Sequence of chain 51.D:
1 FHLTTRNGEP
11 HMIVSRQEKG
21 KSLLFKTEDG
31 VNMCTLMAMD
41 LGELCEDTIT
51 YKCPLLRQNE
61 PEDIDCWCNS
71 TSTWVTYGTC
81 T

This small molecule binds to this protein.
Small molecule (SMILES): CC(=O)N[C@@H]1[C@@H](O)[C@H](O)[C@@H](CO)O[C@H]1O

Binding-site contacts:
Ligand atom N2 contacts residue VAL31 of chain 51.D at 4.0 Å.
Ligand atom C8 contacts residue SER70 of chain 51.D at 3.7 Å.
Ligand atom O1 contacts residue SER70 of chain 51.D at 4.2 Å.
Ligand atom C6 contacts residue MET33 of chain 51.D at 3.5 Å (hydrophobic).
Ligand atom C8 contacts residue ARG57 of chain 51.D at 4.2 Å.
Ligand atom C6 contacts residue NAG1 of chain 51.X at 4.3 Å.
Ligand atom C1 contacts residue VAL31 of chain 51.D at 4.3 Å (hydrophobic).
Ligand atom O4 contacts residue VAL31 of chain 51.D at 3.3 Å.
Ligand atom O1 contacts residue VAL31 of chain 51.D at 3.4 Å (h-bond).
Ligand atom O4 contacts residue NAG1 of chain 51.X at 3.0 Å.
Ligand atom O1 contacts residue ASN69 of chain 51.D at 2.1 Å (h-bond).
Ligand atom C8 contacts residue ASN69 of chain 51.D at 3.4 Å.
Ligand atom O3 contacts residue VAL31 of chain 51.D at 3.6 Å.
Ligand atom C5 contacts residue ASN69 of chain 51.D at 3.7 Å.
Ligand atom C3 contacts residue VAL31 of chain 51.D at 3.0 Å (hydrophobic).
Ligand atom C6 contacts residue ASN69 of chain 51.D at 4.4 Å.
Ligand atom O3 contacts residue NAG1 of chain 51.X at 2.6 Å (h-bond).
Ligand atom C2 contacts residue VAL31 of chain 51.D at 4.0 Å (hydrophobic).
Ligand atom C6 contacts residue LEU24 of chain 51.D at 4.5 Å (hydrophobic).
Ligand atom O1 contacts residue MET33 of chain 51.D at 3.9 Å.
Ligand atom C5 contacts residue VAL31 of chain 51.D at 4.2 Å (hydrophobic).
Ligand atom O5 contacts residue ASN69 of chain 51.D at 2.8 Å (h-bond).
Ligand atom C1 contacts residue ASN69 of chain 51.D at 2.7 Å.
Ligand atom C4 contacts residue VAL31 of chain 51.D at 3.8 Å (hydrophobic).
Ligand atom C7 contacts residue SER70 of chain 51.D at 4.4 Å.
Ligand atom O7 contacts residue ASN69 of chain 51.D at 3.8 Å.
Ligand atom C2 contacts residue ASN69 of chain 51.D at 4.2 Å.
Ligand atom C3 contacts residue NAG1 of chain 51.X at 3.7 Å.
Ligand atom C7 contacts residue ASN69 of chain 51.D at 3.8 Å.
Ligand atom C4 contacts residue NAG1 of chain 51.X at 3.2 Å.
Ligand atom O6 contacts residue NAG1 of chain 51.X at 3.0 Å.
Ligand atom N2 contacts residue ASN69 of chain 51.D at 4.3 Å.
Ligand atom O5 contacts residue MET33 of chain 51.D at 4.2 Å.
Ligand atom C5 contacts residue MET33 of chain 51.D at 3.7 Å (hydrophobic).
Ligand atom C5 contacts residue NAG1 of chain 51.X at 4.4 Å.